The protein below binds the small molecule below.
Small molecule (SMILES): CN[C@@H]1C[C@H]2O[C@@](C)([C@@H]1OC)n1c3ccccc3c3c4c(c5c6ccccc6n2c5c31)C(=O)NC4

Sequence of chain 1.A:
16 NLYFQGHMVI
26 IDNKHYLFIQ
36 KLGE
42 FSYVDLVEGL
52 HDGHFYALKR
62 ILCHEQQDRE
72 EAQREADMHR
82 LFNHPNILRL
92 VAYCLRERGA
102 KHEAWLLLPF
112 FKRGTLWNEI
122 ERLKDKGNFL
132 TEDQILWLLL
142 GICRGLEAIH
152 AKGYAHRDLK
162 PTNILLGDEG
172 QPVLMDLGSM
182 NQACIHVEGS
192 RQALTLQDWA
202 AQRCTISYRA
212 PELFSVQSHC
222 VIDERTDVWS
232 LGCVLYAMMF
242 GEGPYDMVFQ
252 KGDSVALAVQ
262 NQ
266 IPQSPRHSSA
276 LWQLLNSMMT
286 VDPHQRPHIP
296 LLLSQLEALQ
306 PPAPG

Binding-site contacts:
Ligand atom C28 contacts residue GLU98 of chain 1.A at 3.8 Å.
Ligand atom C2 contacts residue GLU66 of chain 1.A at 4.3 Å.
Ligand atom C20 contacts residue HIS103 of chain 1.A at 3.5 Å.
Ligand atom C18 contacts residue HIS103 of chain 1.A at 4.3 Å.
Ligand atom C25 contacts residue HIS103 of chain 1.A at 4.3 Å.
Ligand atom O5 contacts residue HIS65 of chain 1.A at 4.4 Å.
Ligand atom C4 contacts residue HIS65 of chain 1.A at 3.9 Å.
Ligand atom C4 contacts residue HIS103 of chain 1.A at 3.6 Å.
Ligand atom C22 contacts residue HIS103 of chain 1.A at 4.5 Å.
Ligand atom C3 contacts residue CYS64 of chain 1.A at 3.8 Å (hydrophobic).
Ligand atom C23 contacts residue GLU98 of chain 1.A at 4.0 Å.
Ligand atom C24 contacts residue GLU98 of chain 1.A at 3.8 Å.
Ligand atom C3 contacts residue HIS103 of chain 1.A at 3.9 Å.
Ligand atom C19 contacts residue HIS103 of chain 1.A at 3.7 Å.
Ligand atom C6 contacts residue HIS103 of chain 1.A at 3.3 Å.
Ligand atom O5 contacts residue HIS103 of chain 1.A at 4.2 Å.
Ligand atom C7 contacts residue ALA101 of chain 1.A at 4.5 Å (hydrophobic).
Ligand atom C4 contacts residue CYS64 of chain 1.A at 4.1 Å (hydrophobic).
Ligand atom C8 contacts residue ALA101 of chain 1.A at 3.9 Å (hydrophobic).
Ligand atom C10 contacts residue HIS103 of chain 1.A at 4.3 Å.
Ligand atom O6 contacts residue HIS103 of chain 1.A at 3.1 Å (h-bond).
Ligand atom C2 contacts residue HIS103 of chain 1.A at 4.0 Å.
Ligand atom C5 contacts residue HIS103 of chain 1.A at 3.4 Å.
Ligand atom C24 contacts residue ARG70 of chain 1.A at 3.9 Å.
Ligand atom C2 contacts residue ARG70 of chain 1.A at 3.9 Å.
Ligand atom C3 contacts residue HIS65 of chain 1.A at 4.0 Å.
Ligand atom C22 contacts residue GLU98 of chain 1.A at 4.2 Å.
Ligand atom C27 contacts residue GLU98 of chain 1.A at 3.1 Å.
Ligand atom C3 contacts residue GLU66 of chain 1.A at 4.3 Å.
Ligand atom C8 contacts residue HIS103 of chain 1.A at 4.2 Å.
Ligand atom C1 contacts residue HIS103 of chain 1.A at 3.8 Å.
Ligand atom O5 contacts residue ALA101 of chain 1.A at 3.7 Å.
Ligand atom O6 contacts residue GLU98 of chain 1.A at 3.4 Å (salt-bridge).
Ligand atom C27 contacts residue HIS103 of chain 1.A at 3.6 Å.
Ligand atom N3 contacts residue HIS103 of chain 1.A at 3.5 Å (h-bond).
Ligand atom N1 contacts residue ALA101 of chain 1.A at 4.1 Å.
Ligand atom C24 contacts residue HIS103 of chain 1.A at 3.9 Å.
Ligand atom C1 contacts residue ARG70 of chain 1.A at 3.9 Å.
Ligand atom N4 contacts residue GLU98 of chain 1.A at 3.2 Å (salt-bridge).
Ligand atom C7 contacts residue HIS103 of chain 1.A at 3.7 Å.